Binding-site contacts:
Ligand atom C1 contacts residue ASN633 of chain 1.C at 1.4 Å.
Ligand atom C3 contacts residue ASN633 of chain 1.C at 3.9 Å.
Ligand atom O5 contacts residue ASN633 of chain 1.C at 2.4 Å (h-bond).
Ligand atom C2 contacts residue ASN661 of chain 1.C at 3.9 Å.
Ligand atom C5 contacts residue ASN633 of chain 1.C at 3.7 Å.
Ligand atom O3 contacts residue ASN661 of chain 1.C at 4.4 Å.
Ligand atom N2 contacts residue ASN633 of chain 1.C at 3.0 Å (h-bond).
Ligand atom C4 contacts residue ASN633 of chain 1.C at 4.3 Å.
Ligand atom C8 contacts residue LEU614 of chain 1.C at 4.5 Å (hydrophobic).
Ligand atom C3 contacts residue ASN661 of chain 1.C at 3.9 Å.
Ligand atom C8 contacts residue TYR663 of chain 1.C at 3.6 Å (hydrophobic).
Ligand atom C8 contacts residue ASN633 of chain 1.C at 3.6 Å.
Ligand atom C1 contacts residue ASN661 of chain 1.C at 4.1 Å.
Ligand atom C7 contacts residue ASN633 of chain 1.C at 3.4 Å.
Ligand atom N2 contacts residue ASN661 of chain 1.C at 3.1 Å (h-bond).
Ligand atom C8 contacts residue ALA611 of chain 1.C at 4.5 Å (hydrophobic).
Ligand atom C2 contacts residue ASN633 of chain 1.C at 2.5 Å.
Ligand atom C8 contacts residue ASN661 of chain 1.C at 3.5 Å.
Ligand atom O7 contacts residue ASN633 of chain 1.C at 3.5 Å (h-bond).
Ligand atom C7 contacts residue ASN661 of chain 1.C at 3.9 Å.

A protein and the small-molecule ligand that binds it are described below.
Small molecule (SMILES): CC(=O)N[C@@H]1[C@@H](O)[C@H](O)[C@@H](CO)O[C@H]1O

Sequence of chain 1.C:
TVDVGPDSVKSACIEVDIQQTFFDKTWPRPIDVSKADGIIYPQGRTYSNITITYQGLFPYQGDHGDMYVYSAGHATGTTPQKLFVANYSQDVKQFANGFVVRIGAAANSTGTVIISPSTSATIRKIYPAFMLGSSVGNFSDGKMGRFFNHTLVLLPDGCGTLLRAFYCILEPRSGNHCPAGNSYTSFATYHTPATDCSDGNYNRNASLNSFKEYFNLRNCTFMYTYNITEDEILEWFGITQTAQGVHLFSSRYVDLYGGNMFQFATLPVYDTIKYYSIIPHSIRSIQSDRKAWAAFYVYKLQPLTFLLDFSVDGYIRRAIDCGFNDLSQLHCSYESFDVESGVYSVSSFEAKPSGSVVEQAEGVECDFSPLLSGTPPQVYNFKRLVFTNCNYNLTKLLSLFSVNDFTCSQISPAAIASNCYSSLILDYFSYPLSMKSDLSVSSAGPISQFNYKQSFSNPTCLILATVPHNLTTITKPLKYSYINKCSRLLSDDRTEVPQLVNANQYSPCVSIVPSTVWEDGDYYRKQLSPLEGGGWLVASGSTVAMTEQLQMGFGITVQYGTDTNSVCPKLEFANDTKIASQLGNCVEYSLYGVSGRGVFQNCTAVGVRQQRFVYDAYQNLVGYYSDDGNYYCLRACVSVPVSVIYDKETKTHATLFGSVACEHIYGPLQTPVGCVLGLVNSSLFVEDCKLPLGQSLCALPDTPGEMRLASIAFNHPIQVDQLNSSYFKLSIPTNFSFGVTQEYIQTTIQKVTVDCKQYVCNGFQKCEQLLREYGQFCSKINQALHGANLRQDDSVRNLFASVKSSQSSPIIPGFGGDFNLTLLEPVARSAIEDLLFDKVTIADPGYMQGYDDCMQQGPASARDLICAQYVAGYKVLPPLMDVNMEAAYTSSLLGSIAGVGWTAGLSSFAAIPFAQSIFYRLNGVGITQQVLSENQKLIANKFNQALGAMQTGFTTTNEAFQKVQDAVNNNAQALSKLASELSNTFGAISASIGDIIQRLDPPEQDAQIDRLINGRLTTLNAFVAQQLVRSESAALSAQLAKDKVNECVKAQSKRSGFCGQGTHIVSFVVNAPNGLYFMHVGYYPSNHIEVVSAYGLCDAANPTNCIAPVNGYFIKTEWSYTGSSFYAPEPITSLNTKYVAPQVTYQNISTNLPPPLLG